Binding-site contacts:
Ligand atom C7 contacts residue GLY128 of chain 1.V at 3.8 Å.
Ligand atom C33 contacts residue GLY128 of chain 1.V at 3.8 Å.
Ligand atom C17 contacts residue THR22 of chain 1.BA at 3.4 Å.
Ligand atom C1 contacts residue SER129 of chain 1.V at 3.8 Å.
Ligand atom C16 contacts residue ALA27 of chain 1.BA at 3.6 Å (hydrophobic).
Ligand atom O31 contacts residue GLY128 of chain 1.V at 3.2 Å (h-bond).
Ligand atom O34 contacts residue TYR33 of chain 1.L at 3.7 Å.
Ligand atom O4 contacts residue GLY47 of chain 1.V at 3.1 Å (h-bond).
Ligand atom C6 contacts residue SER129 of chain 1.V at 3.8 Å.
Ligand atom C18 contacts residue THR22 of chain 1.BA at 3.7 Å.
Ligand atom C1 contacts residue THR1 of chain 1.V at 4.0 Å.
Ligand atom C35 contacts residue THR1 of chain 1.V at 3.1 Å.
Ligand atom C20 contacts residue HIS114 of chain 1.V at 4.0 Å.
Ligand atom O5 contacts residue THR1 of chain 1.V at 3.0 Å.
Ligand atom N19 contacts residue HIS114 of chain 1.V at 3.8 Å.
Ligand atom C16 contacts residue TYR25 of chain 1.BA at 3.6 Å (hydrophobic).
Ligand atom C15 contacts residue SER131 of chain 1.V at 3.9 Å.
Ligand atom C18 contacts residue HIS114 of chain 1.V at 3.7 Å.
Ligand atom C8 contacts residue SER129 of chain 1.V at 4.0 Å.
Ligand atom C15 contacts residue TYR25 of chain 1.BA at 4.0 Å (hydrophobic).
Ligand atom C29 contacts residue THR22 of chain 1.BA at 3.7 Å.
Ligand atom C30 contacts residue TYR97 of chain 1.V at 3.5 Å (hydrophobic).
Ligand atom O25 contacts residue HIS116 of chain 1.V at 3.8 Å.
Ligand atom C21 contacts residue THR22 of chain 1.BA at 3.8 Å.
Ligand atom C8 contacts residue GLY128 of chain 1.V at 3.9 Å.
Ligand atom C20 contacts residue THR22 of chain 1.BA at 3.9 Å.
Ligand atom C7 contacts residue SER129 of chain 1.V at 3.5 Å.
Ligand atom N19 contacts residue THR22 of chain 1.BA at 3.2 Å (h-bond).
Ligand atom C17 contacts residue ALA27 of chain 1.BA at 3.6 Å (hydrophobic).
Ligand atom C22 contacts residue TYR97 of chain 1.V at 3.7 Å (hydrophobic).
Ligand atom C33 contacts residue ALA46 of chain 1.V at 3.5 Å (hydrophobic).
Ligand atom N2 contacts residue SER129 of chain 1.V at 3.9 Å.
Ligand atom C23 contacts residue TYR97 of chain 1.V at 3.8 Å (hydrophobic).
Ligand atom C27 contacts residue HIS116 of chain 1.V at 3.7 Å.
Ligand atom C33 contacts residue GLY47 of chain 1.V at 3.4 Å.
Ligand atom C6 contacts residue GLY128 of chain 1.V at 3.9 Å.
Ligand atom O5 contacts residue GLY128 of chain 1.V at 3.8 Å.
Ligand atom C32 contacts residue GLY128 of chain 1.V at 4.0 Å.
Ligand atom O5 contacts residue SER129 of chain 1.V at 3.4 Å (h-bond).
Ligand atom C17 contacts residue HIS114 of chain 1.V at 3.9 Å.

This small molecule binds to this protein.
Small molecule (SMILES): CCOc1ccc(-c2cc(C(=O)Nc3ccc(S(=O)(=O)NC(C)=O)cc3)c3ccccc3n2)cc1

Sequence of chain 1.V:
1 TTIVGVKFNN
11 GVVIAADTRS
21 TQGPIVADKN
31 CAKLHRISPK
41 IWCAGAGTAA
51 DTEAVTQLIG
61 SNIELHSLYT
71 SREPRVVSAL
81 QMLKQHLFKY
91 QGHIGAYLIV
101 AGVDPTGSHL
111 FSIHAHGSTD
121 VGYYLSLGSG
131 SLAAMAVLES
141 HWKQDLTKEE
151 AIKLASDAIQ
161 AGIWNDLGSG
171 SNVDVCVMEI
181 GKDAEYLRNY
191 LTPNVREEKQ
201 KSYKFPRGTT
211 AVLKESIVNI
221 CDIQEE

Sequence of chain 1.BA:
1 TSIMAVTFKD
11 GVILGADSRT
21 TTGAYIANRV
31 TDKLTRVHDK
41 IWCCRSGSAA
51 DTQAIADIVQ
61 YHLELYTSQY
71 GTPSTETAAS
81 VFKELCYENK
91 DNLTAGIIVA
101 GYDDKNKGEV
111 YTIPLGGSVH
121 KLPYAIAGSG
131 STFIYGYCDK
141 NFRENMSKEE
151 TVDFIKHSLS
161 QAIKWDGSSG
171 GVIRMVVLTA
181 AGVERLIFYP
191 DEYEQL

Sequence of chain 1.L:
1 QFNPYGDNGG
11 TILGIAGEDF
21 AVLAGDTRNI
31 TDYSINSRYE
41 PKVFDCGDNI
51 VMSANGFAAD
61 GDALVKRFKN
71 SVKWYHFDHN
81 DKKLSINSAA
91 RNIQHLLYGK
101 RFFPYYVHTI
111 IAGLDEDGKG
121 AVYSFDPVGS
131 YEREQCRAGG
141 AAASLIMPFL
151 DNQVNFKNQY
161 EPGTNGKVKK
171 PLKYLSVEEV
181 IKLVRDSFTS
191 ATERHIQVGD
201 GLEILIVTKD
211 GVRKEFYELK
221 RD